Binding-site contacts:
Ligand atom F contacts residue ALA275 of chain 1.B at 3.8 Å.
Ligand atom C6 contacts residue MET278 of chain 1.B at 3.8 Å (hydrophobic).
Ligand atom C10 contacts residue SER266 of chain 1.B at 4.0 Å.
Ligand atom F1 contacts residue PRO217 of chain 1.C at 3.7 Å.
Ligand atom C8 contacts residue ASN213 of chain 1.C at 3.6 Å.
Ligand atom O1 contacts residue ALA262 of chain 1.B at 3.3 Å.
Ligand atom F1 contacts residue ILE216 of chain 1.C at 3.9 Å.
Ligand atom C9 contacts residue PRO268 of chain 1.B at 3.8 Å (hydrophobic).
Ligand atom CL contacts residue LEU212 of chain 1.C at 3.8 Å.
Ligand atom O contacts residue ASN213 of chain 1.C at 3.8 Å.
Ligand atom C10 contacts residue PRO268 of chain 1.B at 3.5 Å (hydrophobic).
Ligand atom C4 contacts residue LEU212 of chain 1.C at 4.0 Å (hydrophobic).
Ligand atom CL contacts residue SER266 of chain 1.B at 3.1 Å.
Ligand atom C12 contacts residue TYR209 of chain 1.C at 3.5 Å (hydrophobic).
Ligand atom C13 contacts residue ASN213 of chain 1.C at 3.7 Å.
Ligand atom CL1 contacts residue MET253 of chain 1.B at 4.0 Å.
Ligand atom C6 contacts residue LEU212 of chain 1.C at 3.9 Å (hydrophobic).
Ligand atom F contacts residue MET278 of chain 1.B at 3.0 Å.
Ligand atom N1 contacts residue ASN213 of chain 1.C at 3.2 Å (h-bond).
Ligand atom C12 contacts residue SER266 of chain 1.B at 3.3 Å.
Ligand atom F1 contacts residue MET278 of chain 1.B at 3.4 Å.
Ligand atom C13 contacts residue TYR209 of chain 1.C at 3.5 Å (hydrophobic).
Ligand atom C1 contacts residue MET253 of chain 1.B at 3.4 Å (hydrophobic).
Ligand atom CL contacts residue LEU208 of chain 1.C at 3.6 Å.
Ligand atom C11 contacts residue PRO268 of chain 1.B at 3.9 Å (hydrophobic).
Ligand atom F2 contacts residue LEU212 of chain 1.C at 3.4 Å.
Ligand atom C8 contacts residue TYR209 of chain 1.C at 3.6 Å (hydrophobic).
Ligand atom F1 contacts residue LEU212 of chain 1.C at 3.5 Å.
Ligand atom N contacts residue ASN213 of chain 1.C at 3.6 Å.
Ligand atom C10 contacts residue TYR209 of chain 1.C at 3.8 Å (hydrophobic).
Ligand atom CL contacts residue VAL267 of chain 1.B at 3.7 Å.
Ligand atom C9 contacts residue TYR209 of chain 1.C at 3.7 Å (hydrophobic).
Ligand atom O1 contacts residue TYR209 of chain 1.C at 3.8 Å.
Ligand atom CL contacts residue TYR209 of chain 1.C at 3.5 Å.
Ligand atom C11 contacts residue SER266 of chain 1.B at 3.0 Å.
Ligand atom C11 contacts residue TYR209 of chain 1.C at 3.7 Å (hydrophobic).
Ligand atom C7 contacts residue ASN213 of chain 1.C at 3.3 Å.
Ligand atom N1 contacts residue TYR209 of chain 1.C at 4.0 Å.
Ligand atom CL1 contacts residue PHE274 of chain 1.B at 3.9 Å.
Ligand atom CL1 contacts residue VAL256 of chain 1.B at 3.9 Å.

Sequence of chain 1.C:
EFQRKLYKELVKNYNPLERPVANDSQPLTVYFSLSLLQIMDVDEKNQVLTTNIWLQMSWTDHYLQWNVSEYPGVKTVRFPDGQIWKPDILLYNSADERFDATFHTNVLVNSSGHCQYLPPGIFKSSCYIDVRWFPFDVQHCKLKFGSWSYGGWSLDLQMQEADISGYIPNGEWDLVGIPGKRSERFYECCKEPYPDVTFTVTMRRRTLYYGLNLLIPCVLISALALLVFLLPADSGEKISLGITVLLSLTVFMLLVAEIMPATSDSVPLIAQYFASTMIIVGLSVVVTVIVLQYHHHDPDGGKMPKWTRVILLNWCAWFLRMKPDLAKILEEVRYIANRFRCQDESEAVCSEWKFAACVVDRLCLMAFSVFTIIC

Sequence of chain 1.B:
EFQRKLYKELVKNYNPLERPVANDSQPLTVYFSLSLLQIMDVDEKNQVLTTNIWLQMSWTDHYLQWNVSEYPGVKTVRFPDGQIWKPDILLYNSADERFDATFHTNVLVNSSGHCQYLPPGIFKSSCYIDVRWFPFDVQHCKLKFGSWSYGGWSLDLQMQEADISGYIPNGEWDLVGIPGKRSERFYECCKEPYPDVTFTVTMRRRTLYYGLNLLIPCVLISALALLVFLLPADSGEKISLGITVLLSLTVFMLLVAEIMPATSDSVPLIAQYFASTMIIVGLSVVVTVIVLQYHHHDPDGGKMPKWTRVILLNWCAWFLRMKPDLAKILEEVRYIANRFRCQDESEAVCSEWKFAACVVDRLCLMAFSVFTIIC

A small-molecule ligand and the protein it binds are described below.
Small molecule (SMILES): O=C(Nc1cc(Cl)ccc1O)Nc1cc(C(F)(F)F)ccc1Cl